Sequence of chain 48.E:
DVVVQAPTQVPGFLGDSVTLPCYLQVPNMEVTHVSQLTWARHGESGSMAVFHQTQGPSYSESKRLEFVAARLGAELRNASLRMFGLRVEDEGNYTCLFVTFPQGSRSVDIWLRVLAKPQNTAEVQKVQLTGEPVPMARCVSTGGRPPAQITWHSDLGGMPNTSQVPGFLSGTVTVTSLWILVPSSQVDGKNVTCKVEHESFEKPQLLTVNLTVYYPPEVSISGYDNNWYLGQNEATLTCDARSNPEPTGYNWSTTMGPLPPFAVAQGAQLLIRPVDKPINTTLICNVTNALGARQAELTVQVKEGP

A protein and the small-molecule ligand that binds it are described below.
Small molecule (SMILES): CC(=O)N[C@@H]1[C@@H](O)[C@H](O)[C@@H](CO)O[C@H]1O

Binding-site contacts:
Ligand atom C5 contacts residue ASN313 of chain 48.E at 3.6 Å.
Ligand atom N2 contacts residue GLN322 of chain 48.E at 4.5 Å.
Ligand atom O5 contacts residue ASN313 of chain 48.E at 2.3 Å (h-bond).
Ligand atom C5 contacts residue THR315 of chain 48.E at 4.0 Å.
Ligand atom C6 contacts residue THR315 of chain 48.E at 3.8 Å.
Ligand atom O7 contacts residue ASN313 of chain 48.E at 3.6 Å.
Ligand atom O5 contacts residue THR315 of chain 48.E at 3.9 Å.
Ligand atom C7 contacts residue ASN313 of chain 48.E at 3.5 Å.
Ligand atom N2 contacts residue ASN313 of chain 48.E at 3.0 Å (h-bond).
Ligand atom C8 contacts residue GLN322 of chain 48.E at 3.2 Å.
Ligand atom O7 contacts residue GLN322 of chain 48.E at 4.4 Å.
Ligand atom C1 contacts residue ASN313 of chain 48.E at 1.4 Å.
Ligand atom C4 contacts residue ASN313 of chain 48.E at 4.2 Å.
Ligand atom C7 contacts residue GLN322 of chain 48.E at 3.9 Å.
Ligand atom C2 contacts residue ASN313 of chain 48.E at 2.4 Å.
Ligand atom C3 contacts residue ASN313 of chain 48.E at 3.8 Å.